This protein binds this small molecule.
Small molecule (SMILES): O=C(O)c1ccc(O)c(I)c1

Sequence of chain 1.J:
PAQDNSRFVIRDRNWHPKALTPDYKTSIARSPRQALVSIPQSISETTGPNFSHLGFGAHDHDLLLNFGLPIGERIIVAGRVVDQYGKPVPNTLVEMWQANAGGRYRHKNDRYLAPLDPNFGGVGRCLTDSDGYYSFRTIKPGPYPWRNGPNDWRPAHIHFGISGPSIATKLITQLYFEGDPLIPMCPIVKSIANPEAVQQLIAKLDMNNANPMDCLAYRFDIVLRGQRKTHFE

Sequence of chain 1.I:
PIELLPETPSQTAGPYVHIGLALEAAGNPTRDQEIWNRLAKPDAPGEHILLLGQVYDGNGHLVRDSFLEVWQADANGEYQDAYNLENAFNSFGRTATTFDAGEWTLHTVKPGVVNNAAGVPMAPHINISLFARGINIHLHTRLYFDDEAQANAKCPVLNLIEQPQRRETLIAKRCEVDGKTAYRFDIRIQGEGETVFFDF

Binding-site contacts:
Ligand atom C5 contacts residue TYR16 of chain 1.I at 3.6 Å (hydrophobic).
Ligand atom C5 contacts residue TYR108 of chain 1.J at 4.0 Å (hydrophobic).
Ligand atom C4 contacts residue TYR147 of chain 1.J at 2.6 Å (hydrophobic).
Ligand atom C3 contacts residue PRO15 of chain 1.I at 3.6 Å (hydrophobic).
Ligand atom C1 contacts residue PRO15 of chain 1.I at 3.3 Å (hydrophobic).
Ligand atom C5 contacts residue TYR147 of chain 1.J at 2.7 Å (hydrophobic).
Ligand atom O4 contacts residue TYR108 of chain 1.J at 3.2 Å (h-bond).
Ligand atom O1 contacts residue PRO15 of chain 1.I at 4.0 Å.
Ligand atom C3 contacts residue GLY14 of chain 1.I at 4.1 Å.
Ligand atom O4 contacts residue ARG157 of chain 1.J at 4.2 Å.
Ligand atom I3 contacts residue ARG157 of chain 1.J at 3.4 Å.
Ligand atom C3 contacts residue FE1 of chain 1.CA at 4.0 Å.
Ligand atom C1 contacts residue TRP149 of chain 1.J at 4.3 Å (hydrophobic).
Ligand atom C7 contacts residue PRO15 of chain 1.I at 3.5 Å (hydrophobic).
Ligand atom C6 contacts residue TYR16 of chain 1.I at 3.6 Å (hydrophobic).
Ligand atom C1 contacts residue TYR147 of chain 1.J at 4.3 Å (hydrophobic).
Ligand atom C4 contacts residue TYR108 of chain 1.J at 4.3 Å (hydrophobic).
Ligand atom C7 contacts residue TRP149 of chain 1.J at 4.0 Å (hydrophobic).
Ligand atom C4 contacts residue HIS162 of chain 1.J at 4.2 Å.
Ligand atom C6 contacts residue PRO15 of chain 1.I at 3.6 Å (hydrophobic).
Ligand atom O4 contacts residue HIS160 of chain 1.J at 3.2 Å (h-bond).
Ligand atom O4 contacts residue FE1 of chain 1.CA at 1.6 Å.
Ligand atom O1 contacts residue TRP149 of chain 1.J at 3.5 Å.
Ligand atom O2 contacts residue PRO15 of chain 1.I at 3.9 Å.
Ligand atom C6 contacts residue TYR147 of chain 1.J at 3.4 Å (hydrophobic).
Ligand atom C2 contacts residue TRP149 of chain 1.J at 4.3 Å (hydrophobic).
Ligand atom O2 contacts residue TRP149 of chain 1.J at 3.9 Å.
Ligand atom I3 contacts residue GLN177 of chain 1.J at 3.9 Å.
Ligand atom I3 contacts residue GLY14 of chain 1.I at 3.8 Å.
Ligand atom I3 contacts residue THR12 of chain 1.I at 4.0 Å.
Ligand atom C3 contacts residue TYR147 of chain 1.J at 3.8 Å (hydrophobic).
Ligand atom O4 contacts residue HIS162 of chain 1.J at 2.9 Å (h-bond).
Ligand atom C4 contacts residue FE1 of chain 1.CA at 2.9 Å.
Ligand atom C5 contacts residue PRO15 of chain 1.I at 4.0 Å (hydrophobic).
Ligand atom I3 contacts residue HIS162 of chain 1.J at 4.0 Å.
Ligand atom C5 contacts residue FE1 of chain 1.CA at 3.5 Å.
Ligand atom O4 contacts residue TYR147 of chain 1.J at 2.1 Å (h-bond).
Ligand atom C4 contacts residue PRO15 of chain 1.I at 4.0 Å (hydrophobic).
Ligand atom C2 contacts residue PRO15 of chain 1.I at 3.2 Å (hydrophobic).
Ligand atom I3 contacts residue ILE191 of chain 1.J at 3.5 Å.